This protein binds this small molecule.
Small molecule (SMILES): CC(=O)N[C@H]1[C@H](O[C@H]2[C@H](O)[C@@H](NC(C)=O)CO[C@@H]2CO)O[C@H](CO)[C@@H](O)[C@@H]1O

Binding-site contacts:
Ligand atom C2 contacts residue ASN154 of chain 53.C at 3.6 Å.
Ligand atom O5 contacts residue ASN154 of chain 53.C at 4.1 Å.
Ligand atom C7 contacts residue ASN154 of chain 53.C at 2.2 Å.
Ligand atom O7 contacts residue ASN154 of chain 53.C at 2.1 Å (h-bond).
Ligand atom C5 contacts residue THR156 of chain 53.C at 4.1 Å.
Ligand atom O6 contacts residue THR156 of chain 53.C at 2.7 Å (h-bond).
Ligand atom C8 contacts residue ASN154 of chain 53.C at 2.3 Å.
Ligand atom O7 contacts residue GLY150 of chain 53.C at 4.2 Å.
Ligand atom C1 contacts residue THR156 of chain 53.C at 4.2 Å.
Ligand atom C1 contacts residue ASN154 of chain 53.C at 3.0 Å.
Ligand atom N2 contacts residue ASN154 of chain 53.C at 3.2 Å (h-bond).
Ligand atom O5 contacts residue THR156 of chain 53.C at 4.0 Å.
Ligand atom C6 contacts residue THR156 of chain 53.C at 3.7 Å.
Ligand atom O7 contacts residue VAL153 of chain 53.C at 4.1 Å.

Sequence of chain 53.C:
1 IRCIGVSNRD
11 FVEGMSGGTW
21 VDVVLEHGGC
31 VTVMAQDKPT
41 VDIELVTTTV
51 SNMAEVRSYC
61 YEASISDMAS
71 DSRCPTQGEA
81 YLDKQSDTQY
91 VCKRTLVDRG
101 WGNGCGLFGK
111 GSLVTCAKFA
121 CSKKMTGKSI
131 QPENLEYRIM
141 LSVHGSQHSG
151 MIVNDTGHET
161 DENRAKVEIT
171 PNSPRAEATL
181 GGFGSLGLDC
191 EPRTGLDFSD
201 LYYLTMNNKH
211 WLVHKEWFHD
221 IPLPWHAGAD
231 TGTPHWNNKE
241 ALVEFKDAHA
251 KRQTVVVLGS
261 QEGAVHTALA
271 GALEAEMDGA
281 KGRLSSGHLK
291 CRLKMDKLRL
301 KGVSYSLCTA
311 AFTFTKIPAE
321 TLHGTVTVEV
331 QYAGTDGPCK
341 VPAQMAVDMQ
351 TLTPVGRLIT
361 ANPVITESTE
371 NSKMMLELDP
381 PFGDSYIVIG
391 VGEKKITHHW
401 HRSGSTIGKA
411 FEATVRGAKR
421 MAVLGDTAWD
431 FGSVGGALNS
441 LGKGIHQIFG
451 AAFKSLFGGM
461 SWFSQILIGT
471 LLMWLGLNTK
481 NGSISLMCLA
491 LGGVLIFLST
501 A